Sequence of chain 2.A:
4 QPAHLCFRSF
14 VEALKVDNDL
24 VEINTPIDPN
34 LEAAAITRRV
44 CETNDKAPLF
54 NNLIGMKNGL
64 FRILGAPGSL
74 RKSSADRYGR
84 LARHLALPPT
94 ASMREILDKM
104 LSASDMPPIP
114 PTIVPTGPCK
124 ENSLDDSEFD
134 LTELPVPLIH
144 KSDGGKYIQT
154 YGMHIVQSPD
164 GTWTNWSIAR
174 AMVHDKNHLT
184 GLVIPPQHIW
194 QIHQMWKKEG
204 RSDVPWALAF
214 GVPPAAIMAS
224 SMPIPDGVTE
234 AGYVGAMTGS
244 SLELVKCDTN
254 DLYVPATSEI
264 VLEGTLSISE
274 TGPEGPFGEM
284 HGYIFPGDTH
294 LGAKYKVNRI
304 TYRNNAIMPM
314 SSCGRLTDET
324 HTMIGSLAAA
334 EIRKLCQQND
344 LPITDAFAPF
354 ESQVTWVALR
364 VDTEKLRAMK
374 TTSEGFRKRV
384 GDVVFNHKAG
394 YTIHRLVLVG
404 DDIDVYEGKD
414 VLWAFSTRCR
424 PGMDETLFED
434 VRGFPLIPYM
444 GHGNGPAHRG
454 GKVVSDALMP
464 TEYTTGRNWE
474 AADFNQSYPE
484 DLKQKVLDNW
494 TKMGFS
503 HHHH

This protein binds this small molecule.
Small molecule (SMILES): O=C(O)/C(F)=C/c1ccccc1

Binding-site contacts:
Ligand atom CZ contacts residue FZZ1 of chain 2.C at 3.7 Å.
Ligand atom C contacts residue 4LU1 of chain 2.B at 3.2 Å.
Ligand atom OXT contacts residue FZZ1 of chain 2.C at 3.8 Å.
Ligand atom C contacts residue FZZ1 of chain 2.C at 3.4 Å.
Ligand atom OXT contacts residue MET283 of chain 2.A at 3.2 Å (h-bond).
Ligand atom CD2 contacts residue PHE437 of chain 2.A at 3.6 Å (hydrophobic).
Ligand atom O contacts residue 4LU1 of chain 2.B at 3.0 Å.
Ligand atom CB contacts residue 4LU1 of chain 2.B at 3.4 Å.
Ligand atom CB contacts residue FZZ1 of chain 2.C at 3.1 Å.
Ligand atom CE1 contacts residue FZZ1 of chain 2.C at 3.5 Å.
Ligand atom CA contacts residue 4LU1 of chain 2.B at 3.2 Å.
Ligand atom CE1 contacts residue GLN190 of chain 2.A at 3.6 Å.
Ligand atom OXT contacts residue GLU282 of chain 2.A at 3.1 Å.
Ligand atom CE2 contacts residue 4LU1 of chain 2.B at 3.6 Å.
Ligand atom OXT contacts residue 4LU1 of chain 2.B at 3.9 Å.
Ligand atom CZ contacts residue GLN190 of chain 2.A at 3.4 Å.
Ligand atom CD1 contacts residue FZZ1 of chain 2.C at 3.5 Å.
Ligand atom F1 contacts residue 4LU1 of chain 2.B at 3.8 Å.
Ligand atom CB contacts residue LEU439 of chain 2.A at 3.0 Å (hydrophobic).
Ligand atom CD2 contacts residue 4LU1 of chain 2.B at 3.5 Å.
Ligand atom CG contacts residue LEU439 of chain 2.A at 3.6 Å (hydrophobic).
Ligand atom CE2 contacts residue FZZ1 of chain 2.C at 3.5 Å.
Ligand atom CG contacts residue 4LU1 of chain 2.B at 3.4 Å.
Ligand atom CZ contacts residue PHE437 of chain 2.A at 3.7 Å (hydrophobic).
Ligand atom CE1 contacts residue 4LU1 of chain 2.B at 3.3 Å.
Ligand atom CD1 contacts residue LEU439 of chain 2.A at 3.9 Å (hydrophobic).
Ligand atom C contacts residue LEU439 of chain 2.A at 3.7 Å (hydrophobic).
Ligand atom CE2 contacts residue PHE437 of chain 2.A at 3.5 Å (hydrophobic).
Ligand atom F1 contacts residue MET283 of chain 2.A at 3.1 Å.
Ligand atom CZ contacts residue 4LU1 of chain 2.B at 3.5 Å.
Ligand atom CD1 contacts residue 4LU1 of chain 2.B at 3.2 Å.
Ligand atom CE1 contacts residue PHE437 of chain 2.A at 3.6 Å (hydrophobic).
Ligand atom CA contacts residue FZZ1 of chain 2.C at 3.3 Å.
Ligand atom CA contacts residue LEU439 of chain 2.A at 3.3 Å (hydrophobic).
Ligand atom CZ contacts residue TYR394 of chain 2.A at 3.8 Å (hydrophobic).
Ligand atom CD2 contacts residue FZZ1 of chain 2.C at 3.5 Å.
Ligand atom CG contacts residue FZZ1 of chain 2.C at 3.5 Å.
Ligand atom O contacts residue FZZ1 of chain 2.C at 3.3 Å (h-bond).
Ligand atom O contacts residue ARG173 of chain 2.A at 3.0 Å (salt-bridge).
Ligand atom CE2 contacts residue THR395 of chain 2.A at 3.7 Å.